A protein and the small-molecule ligand that binds it are described below.
Small molecule (SMILES): O=P(O)(O)OC[C@@H]1O[C@H](COP(=O)(O)O)[C@@H](O)[C@@H]1O

Binding-site contacts:
Ligand atom O4 contacts residue MET248 of chain 2.B at 3.4 Å (h-bond).
Ligand atom C6 contacts residue TYR244 of chain 2.B at 3.5 Å (hydrophobic).
Ligand atom O1P contacts residue GLY122 of chain 2.B at 3.2 Å (h-bond).
Ligand atom O6P contacts residue TYR244 of chain 2.B at 2.5 Å (h-bond).
Ligand atom O5P contacts residue TYR264 of chain 2.B at 2.7 Å (h-bond).
Ligand atom O3 contacts residue SER247 of chain 2.B at 3.7 Å.
Ligand atom P2 contacts residue ASN212 of chain 2.B at 3.8 Å.
Ligand atom O2P contacts residue SER124 of chain 2.B at 2.9 Å (h-bond).
Ligand atom O6P contacts residue TYR264 of chain 2.B at 3.6 Å.
Ligand atom C2 contacts residue LEU275 of chain 2.B at 3.9 Å (hydrophobic).
Ligand atom O3 contacts residue GLY122 of chain 2.B at 4.0 Å.
Ligand atom O1P contacts residue SER123 of chain 2.B at 3.5 Å (h-bond).
Ligand atom P2 contacts residue TYR264 of chain 2.B at 3.8 Å.
Ligand atom O3 contacts residue ASP121 of chain 2.B at 2.6 Å (salt-bridge).
Ligand atom C4 contacts residue GLY246 of chain 2.B at 3.8 Å.
Ligand atom O4 contacts residue PHE262 of chain 2.B at 3.8 Å.
Ligand atom C4 contacts residue MET248 of chain 2.B at 3.4 Å (hydrophobic).
Ligand atom O5P contacts residue LYS274 of chain 2.B at 3.8 Å.
Ligand atom O2P contacts residue GLY122 of chain 2.B at 3.6 Å.
Ligand atom C1 contacts residue GLY122 of chain 2.B at 3.9 Å.
Ligand atom C3 contacts residue MET248 of chain 2.B at 3.5 Å (hydrophobic).
Ligand atom O2P contacts residue SER123 of chain 2.B at 3.4 Å (h-bond).
Ligand atom O6P contacts residue ARG243 of chain 2.A at 3.7 Å.
Ligand atom O1P contacts residue TL1 of chain 2.G at 3.8 Å.
Ligand atom O5 contacts residue LYS274 of chain 2.B at 3.2 Å (salt-bridge).
Ligand atom O1 contacts residue LYS274 of chain 2.B at 3.8 Å.
Ligand atom O4P contacts residue ASN212 of chain 2.B at 3.8 Å.
Ligand atom O6P contacts residue ASN212 of chain 2.B at 3.0 Å (h-bond).
Ligand atom O4P contacts residue ARG243 of chain 2.A at 2.9 Å (salt-bridge).
Ligand atom P2 contacts residue TYR244 of chain 2.B at 3.8 Å.
Ligand atom C3 contacts residue ASP121 of chain 2.B at 3.7 Å.
Ligand atom C3 contacts residue LEU275 of chain 2.B at 3.9 Å (hydrophobic).
Ligand atom P2 contacts residue ARG243 of chain 2.A at 4.0 Å.
Ligand atom O5P contacts residue TYR215 of chain 2.B at 2.9 Å (h-bond).
Ligand atom O6 contacts residue TYR264 of chain 2.B at 3.8 Å.
Ligand atom O6 contacts residue LYS274 of chain 2.B at 3.1 Å (salt-bridge).
Ligand atom O3 contacts residue MET248 of chain 2.B at 2.9 Å (h-bond).
Ligand atom O1P contacts residue ASP121 of chain 2.B at 3.8 Å.
Ligand atom C1 contacts residue ASP121 of chain 2.B at 3.6 Å.
Ligand atom C6 contacts residue TYR264 of chain 2.B at 3.9 Å (hydrophobic).

Sequence of chain 2.A:
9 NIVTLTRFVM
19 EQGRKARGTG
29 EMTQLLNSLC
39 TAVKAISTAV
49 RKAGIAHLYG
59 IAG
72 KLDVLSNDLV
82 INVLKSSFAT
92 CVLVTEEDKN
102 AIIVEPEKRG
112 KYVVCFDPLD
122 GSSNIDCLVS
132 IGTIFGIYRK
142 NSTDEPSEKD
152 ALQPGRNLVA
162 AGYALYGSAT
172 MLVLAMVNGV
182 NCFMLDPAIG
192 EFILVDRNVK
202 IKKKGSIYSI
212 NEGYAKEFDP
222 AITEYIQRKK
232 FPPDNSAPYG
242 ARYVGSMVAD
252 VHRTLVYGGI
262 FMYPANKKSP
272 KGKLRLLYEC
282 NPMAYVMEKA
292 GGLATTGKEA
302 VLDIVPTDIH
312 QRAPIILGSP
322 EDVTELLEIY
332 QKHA

Sequence of chain 2.B:
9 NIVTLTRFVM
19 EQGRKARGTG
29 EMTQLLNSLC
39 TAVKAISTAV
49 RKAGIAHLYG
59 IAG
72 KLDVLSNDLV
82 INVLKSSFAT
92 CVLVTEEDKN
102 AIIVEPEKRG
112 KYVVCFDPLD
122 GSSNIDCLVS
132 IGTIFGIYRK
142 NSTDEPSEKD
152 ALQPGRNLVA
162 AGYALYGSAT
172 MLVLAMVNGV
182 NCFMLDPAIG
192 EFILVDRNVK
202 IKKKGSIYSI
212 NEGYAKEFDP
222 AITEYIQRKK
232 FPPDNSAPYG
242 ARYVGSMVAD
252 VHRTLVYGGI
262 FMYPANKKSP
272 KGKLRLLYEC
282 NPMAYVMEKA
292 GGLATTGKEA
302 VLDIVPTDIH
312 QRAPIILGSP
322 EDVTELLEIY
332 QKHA